Binding-site contacts:
Ligand atom O1 contacts residue LYS15 of chain 1.B at 3.6 Å.
Ligand atom C4 contacts residue DIU1 of chain 2.D at 0.2 Å.
Ligand atom C contacts residue LEU17 of chain 1.B at 3.8 Å (hydrophobic).
Ligand atom I1 contacts residue ALA108 of chain 2.B at 3.8 Å.
Ligand atom C1 contacts residue DIU1 of chain 2.D at 0.2 Å.
Ligand atom O3 contacts residue DIU1 of chain 2.D at 1.5 Å.
Ligand atom I1 contacts residue LEU110 of chain 2.B at 3.9 Å.
Ligand atom C3 contacts residue DIU1 of chain 2.D at 0.2 Å.
Ligand atom O2 contacts residue LYS15 of chain 2.B at 3.5 Å.
Ligand atom I2 contacts residue DIU1 of chain 2.D at 0.5 Å.
Ligand atom I2 contacts residue ALA109 of chain 1.B at 4.0 Å.
Ligand atom C5 contacts residue DIU1 of chain 2.D at 0.2 Å.
Ligand atom C contacts residue DIU1 of chain 2.D at 0.2 Å.
Ligand atom O2 contacts residue ALA108 of chain 2.B at 3.9 Å.
Ligand atom C2 contacts residue DIU1 of chain 2.D at 0.2 Å.
Ligand atom I2 contacts residue ALA108 of chain 1.B at 3.7 Å.
Ligand atom C4 contacts residue LEU110 of chain 2.B at 4.1 Å (hydrophobic).
Ligand atom C4 contacts residue LEU110 of chain 1.B at 3.9 Å (hydrophobic).
Ligand atom I1 contacts residue DIU1 of chain 2.D at 0.5 Å.
Ligand atom C6 contacts residue ALA108 of chain 1.B at 4.1 Å (hydrophobic).
Ligand atom O3 contacts residue ALA108 of chain 2.B at 2.7 Å.
Ligand atom I2 contacts residue SER117 of chain 1.B at 3.7 Å.
Ligand atom O3 contacts residue THR119 of chain 2.B at 4.0 Å.
Ligand atom C1 contacts residue LEU17 of chain 1.B at 3.9 Å (hydrophobic).
Ligand atom C5 contacts residue LEU110 of chain 1.B at 4.1 Å (hydrophobic).
Ligand atom O1 contacts residue LEU17 of chain 2.B at 4.0 Å.
Ligand atom C contacts residue LEU17 of chain 2.B at 3.9 Å (hydrophobic).
Ligand atom O1 contacts residue DIU1 of chain 2.D at 0.2 Å (h-bond).
Ligand atom O1 contacts residue ALA108 of chain 1.B at 4.1 Å.
Ligand atom I1 contacts residue THR118 of chain 2.B at 3.7 Å.
Ligand atom C1 contacts residue LEU17 of chain 2.B at 4.0 Å (hydrophobic).
Ligand atom C2 contacts residue ALA108 of chain 2.B at 4.0 Å (hydrophobic).
Ligand atom O2 contacts residue LEU17 of chain 1.B at 4.0 Å.
Ligand atom O2 contacts residue DIU1 of chain 2.D at 0.2 Å (h-bond).
Ligand atom I2 contacts residue THR118 of chain 1.B at 4.0 Å.
Ligand atom I2 contacts residue LEU110 of chain 1.B at 3.8 Å.
Ligand atom C6 contacts residue DIU1 of chain 2.D at 0.2 Å.
Ligand atom I1 contacts residue SER117 of chain 2.B at 3.5 Å.
Ligand atom I2 contacts residue THR119 of chain 1.B at 3.9 Å.
Ligand atom I1 contacts residue THR119 of chain 2.B at 3.7 Å.

This small molecule binds to this protein.
Small molecule (SMILES): O=C(O)c1cc(I)cc(I)c1O

Sequence of chain 2.B:
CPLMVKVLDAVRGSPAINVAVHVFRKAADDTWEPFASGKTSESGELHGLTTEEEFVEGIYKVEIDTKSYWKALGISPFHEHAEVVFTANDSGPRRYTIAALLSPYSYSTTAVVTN

Sequence of chain 1.B:
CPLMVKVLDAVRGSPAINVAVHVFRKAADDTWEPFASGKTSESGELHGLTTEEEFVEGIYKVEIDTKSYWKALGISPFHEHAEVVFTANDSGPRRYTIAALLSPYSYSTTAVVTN